Binding-site contacts:
Ligand atom C1 contacts residue VAL314 of chain 35.H at 4.4 Å (hydrophobic).
Ligand atom O5 contacts residue ASN315 of chain 35.H at 2.4 Å (h-bond).
Ligand atom C2 contacts residue ASN315 of chain 35.H at 2.5 Å.
Ligand atom O5 contacts residue THR313 of chain 35.H at 4.3 Å.
Ligand atom C4 contacts residue ASN315 of chain 35.H at 4.3 Å.
Ligand atom C6 contacts residue THR313 of chain 35.H at 4.5 Å.
Ligand atom O7 contacts residue ASN315 of chain 35.H at 4.2 Å.
Ligand atom C1 contacts residue ASN315 of chain 35.H at 1.4 Å.
Ligand atom O5 contacts residue VAL314 of chain 35.H at 3.8 Å.
Ligand atom C3 contacts residue ASN315 of chain 35.H at 3.8 Å.
Ligand atom N2 contacts residue ASN315 of chain 35.H at 2.8 Å (h-bond).
Ligand atom C5 contacts residue ASN315 of chain 35.H at 3.7 Å.
Ligand atom C8 contacts residue ILE281 of chain 35.H at 4.5 Å (hydrophobic).
Ligand atom C8 contacts residue ASN315 of chain 35.H at 3.5 Å.
Ligand atom C7 contacts residue ASN315 of chain 35.H at 3.3 Å.
Ligand atom C6 contacts residue ASN315 of chain 35.H at 4.5 Å.

Sequence of chain 35.H:
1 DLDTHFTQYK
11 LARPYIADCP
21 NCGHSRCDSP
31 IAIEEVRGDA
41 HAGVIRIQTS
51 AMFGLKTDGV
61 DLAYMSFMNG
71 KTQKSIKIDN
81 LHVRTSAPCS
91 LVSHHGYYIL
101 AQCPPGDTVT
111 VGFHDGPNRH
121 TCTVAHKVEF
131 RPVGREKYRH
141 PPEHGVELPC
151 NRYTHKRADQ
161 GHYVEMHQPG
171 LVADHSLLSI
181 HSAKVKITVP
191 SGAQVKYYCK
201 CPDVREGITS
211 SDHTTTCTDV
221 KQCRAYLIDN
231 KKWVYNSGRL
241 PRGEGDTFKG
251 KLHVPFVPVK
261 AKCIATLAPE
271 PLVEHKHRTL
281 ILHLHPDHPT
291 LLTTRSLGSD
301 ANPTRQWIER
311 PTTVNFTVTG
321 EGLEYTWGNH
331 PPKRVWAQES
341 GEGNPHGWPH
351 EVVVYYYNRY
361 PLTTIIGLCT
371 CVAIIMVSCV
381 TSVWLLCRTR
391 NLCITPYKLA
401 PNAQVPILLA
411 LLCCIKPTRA

The small molecule below binds the protein below.
Small molecule (SMILES): CC(=O)N[C@@H]1[C@@H](O)[C@H](O)[C@@H](CO)O[C@H]1O